Sequence of chain 1.B:
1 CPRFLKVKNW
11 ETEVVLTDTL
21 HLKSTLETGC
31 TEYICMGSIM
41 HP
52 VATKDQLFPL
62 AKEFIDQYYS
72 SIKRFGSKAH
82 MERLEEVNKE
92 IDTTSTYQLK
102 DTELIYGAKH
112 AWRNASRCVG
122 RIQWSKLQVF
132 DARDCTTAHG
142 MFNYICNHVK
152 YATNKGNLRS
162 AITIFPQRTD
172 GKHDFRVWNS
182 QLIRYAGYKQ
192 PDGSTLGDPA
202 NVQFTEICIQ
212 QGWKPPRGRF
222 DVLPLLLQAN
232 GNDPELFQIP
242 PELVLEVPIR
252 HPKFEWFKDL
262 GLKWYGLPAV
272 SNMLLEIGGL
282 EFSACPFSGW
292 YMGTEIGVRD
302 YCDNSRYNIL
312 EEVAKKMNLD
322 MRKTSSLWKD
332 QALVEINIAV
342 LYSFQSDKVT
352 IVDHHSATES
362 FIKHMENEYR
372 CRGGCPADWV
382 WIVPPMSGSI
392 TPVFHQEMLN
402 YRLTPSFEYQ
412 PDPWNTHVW

Binding-site contacts:
Ligand atom N contacts residue GLU296 of chain 1.B at 2.7 Å (salt-bridge).
Ligand atom CZ contacts residue PRO269 of chain 1.B at 3.8 Å (hydrophobic).
Ligand atom CA contacts residue GLN182 of chain 1.B at 3.6 Å.
Ligand atom NH2 contacts residue HEM1 of chain 1.K at 4.0 Å.
Ligand atom CA contacts residue HEM1 of chain 1.K at 4.0 Å.
Ligand atom NH1 contacts residue HEM1 of chain 1.K at 3.5 Å.
Ligand atom NH2 contacts residue TRP291 of chain 1.B at 4.1 Å.
Ligand atom O contacts residue ASP301 of chain 1.B at 2.7 Å (salt-bridge).
Ligand atom OXT contacts residue ASP301 of chain 1.B at 3.6 Å.
Ligand atom C contacts residue TYR292 of chain 1.B at 3.3 Å (hydrophobic).
Ligand atom CD contacts residue GLU296 of chain 1.B at 3.7 Å.
Ligand atom CG contacts residue VAL271 of chain 1.B at 3.9 Å (hydrophobic).
Ligand atom C contacts residue GLN182 of chain 1.B at 3.6 Å.
Ligand atom CZ contacts residue GLU296 of chain 1.B at 3.8 Å.
Ligand atom C contacts residue ASP301 of chain 1.B at 3.5 Å.
Ligand atom NH1 contacts residue GLU296 of chain 1.B at 2.9 Å (salt-bridge).
Ligand atom OXT contacts residue GLN182 of chain 1.B at 3.1 Å (h-bond).
Ligand atom CB contacts residue PRO269 of chain 1.B at 3.9 Å (hydrophobic).
Ligand atom NH1 contacts residue TYR292 of chain 1.B at 4.1 Å.
Ligand atom NE contacts residue PRO269 of chain 1.B at 3.9 Å.
Ligand atom NH2 contacts residue GLY290 of chain 1.B at 4.1 Å.
Ligand atom OXT contacts residue TYR292 of chain 1.B at 2.4 Å (h-bond).
Ligand atom CB contacts residue GLN182 of chain 1.B at 3.9 Å.
Ligand atom O contacts residue TYR292 of chain 1.B at 3.6 Å.
Ligand atom NE contacts residue GLU296 of chain 1.B at 2.9 Å (salt-bridge).
Ligand atom C contacts residue GLU296 of chain 1.B at 4.0 Å.
Ligand atom CZ contacts residue TRP291 of chain 1.B at 3.9 Å (hydrophobic).
Ligand atom CG contacts residue HEM1 of chain 1.K at 3.9 Å.
Ligand atom O contacts residue GLU296 of chain 1.B at 3.8 Å.
Ligand atom CB contacts residue TYR292 of chain 1.B at 3.9 Å (hydrophobic).
Ligand atom NH2 contacts residue PRO269 of chain 1.B at 3.8 Å.
Ligand atom NH1 contacts residue TRP291 of chain 1.B at 2.9 Å (h-bond).
Ligand atom CD contacts residue VAL271 of chain 1.B at 3.6 Å (hydrophobic).
Ligand atom OXT contacts residue TYR266 of chain 1.B at 3.3 Å (h-bond).
Ligand atom CG contacts residue GLU296 of chain 1.B at 3.2 Å.
Ligand atom N contacts residue HEM1 of chain 1.K at 3.0 Å (h-bond).
Ligand atom CA contacts residue GLU296 of chain 1.B at 3.4 Å.
Ligand atom CD contacts residue PRO269 of chain 1.B at 4.1 Å (hydrophobic).
Ligand atom CB contacts residue GLU296 of chain 1.B at 3.0 Å.
Ligand atom NH1 contacts residue PRO269 of chain 1.B at 4.0 Å.

A small-molecule ligand and the protein it binds are described below.
Small molecule (SMILES): NC(=[NH2+])NCCC[C@H](N)C(=O)O